Binding-site contacts:
Ligand atom C2 contacts residue ALA371 of chain 3.A at 4.5 Å (hydrophobic).
Ligand atom O1 contacts residue ALA371 of chain 3.A at 4.2 Å.
Ligand atom O1 contacts residue ALA332 of chain 3.A at 2.7 Å (h-bond).
Ligand atom C1 contacts residue ALA371 of chain 3.A at 4.3 Å (hydrophobic).
Ligand atom C5 contacts residue GLY369 of chain 3.A at 3.4 Å.
Ligand atom C1 contacts residue GLY369 of chain 3.A at 3.5 Å.
Ligand atom O1 contacts residue ARG334 of chain 3.A at 4.0 Å.
Ligand atom O3 contacts residue ASP297 of chain 2.A at 4.2 Å.
Ligand atom O2 contacts residue ALA371 of chain 3.A at 3.5 Å.
Ligand atom C1 contacts residue ALA332 of chain 3.A at 3.4 Å (hydrophobic).
Ligand atom C2 contacts residue GLY369 of chain 3.A at 4.2 Å.
Ligand atom C4 contacts residue ASP295 of chain 2.A at 3.8 Å.
Ligand atom C3 contacts residue ASP295 of chain 2.A at 3.1 Å.
Ligand atom C4 contacts residue ARG368 of chain 3.A at 4.3 Å.
Ligand atom C5 contacts residue ARG334 of chain 3.A at 3.9 Å.
Ligand atom O4 contacts residue ALA367 of chain 3.A at 4.2 Å.
Ligand atom O3 contacts residue ASP295 of chain 2.A at 2.5 Å (salt-bridge).
Ligand atom O4 contacts residue GLY369 of chain 3.A at 3.1 Å (h-bond).
Ligand atom O5 contacts residue GLY369 of chain 3.A at 3.9 Å.
Ligand atom O4 contacts residue ARG368 of chain 3.A at 3.4 Å.
Ligand atom C5 contacts residue ARG368 of chain 3.A at 4.0 Å.
Ligand atom C1 contacts residue ARG334 of chain 3.A at 3.6 Å.
Ligand atom C3 contacts residue GLY369 of chain 3.A at 3.8 Å.
Ligand atom O5 contacts residue ALA332 of chain 3.A at 4.0 Å.
Ligand atom C4 contacts residue GLY369 of chain 3.A at 3.8 Å.
Ligand atom O4 contacts residue ASP295 of chain 2.A at 3.2 Å (salt-bridge).
Ligand atom O5 contacts residue ARG334 of chain 3.A at 3.6 Å.

Sequence of chain 3.A:
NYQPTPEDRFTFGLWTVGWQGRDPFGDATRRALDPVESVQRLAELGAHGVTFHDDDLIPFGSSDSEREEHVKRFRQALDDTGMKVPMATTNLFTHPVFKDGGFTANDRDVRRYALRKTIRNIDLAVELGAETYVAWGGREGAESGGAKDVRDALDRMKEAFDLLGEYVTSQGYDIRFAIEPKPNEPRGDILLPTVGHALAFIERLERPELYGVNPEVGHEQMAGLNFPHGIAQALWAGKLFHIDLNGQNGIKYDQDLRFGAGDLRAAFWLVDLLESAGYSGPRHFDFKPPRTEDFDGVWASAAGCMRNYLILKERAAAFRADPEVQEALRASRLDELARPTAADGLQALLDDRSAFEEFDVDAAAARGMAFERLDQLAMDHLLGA

Sequence of chain 2.A:
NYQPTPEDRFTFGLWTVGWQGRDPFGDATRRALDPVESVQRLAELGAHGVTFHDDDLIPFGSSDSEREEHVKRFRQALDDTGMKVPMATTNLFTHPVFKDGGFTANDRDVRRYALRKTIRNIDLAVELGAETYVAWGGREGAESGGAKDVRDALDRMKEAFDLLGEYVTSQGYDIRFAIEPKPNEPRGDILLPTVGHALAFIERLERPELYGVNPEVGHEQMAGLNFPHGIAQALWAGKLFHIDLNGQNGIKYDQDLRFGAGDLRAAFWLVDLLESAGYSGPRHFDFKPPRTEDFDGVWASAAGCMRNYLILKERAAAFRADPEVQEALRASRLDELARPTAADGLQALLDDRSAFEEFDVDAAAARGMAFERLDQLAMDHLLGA

This small molecule binds to this protein.
Small molecule (SMILES): O[C@H]1[C@H](O)[C@@H](O)OC[C@@H]1O